The small molecule below binds the protein below.
Small molecule (SMILES): CC(=O)N[C@@H]1[C@@H](O)[C@H](O)[C@@H](CO)O[C@H]1O

Sequence of chain 1.A:
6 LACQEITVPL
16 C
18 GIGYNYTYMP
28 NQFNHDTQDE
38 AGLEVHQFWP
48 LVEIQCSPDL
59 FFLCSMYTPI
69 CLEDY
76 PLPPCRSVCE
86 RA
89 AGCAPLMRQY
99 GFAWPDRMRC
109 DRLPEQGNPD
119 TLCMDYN

Binding-site contacts:
Ligand atom C2 contacts residue ASN22 of chain 1.A at 2.5 Å.
Ligand atom C3 contacts residue ASN22 of chain 1.A at 3.8 Å.
Ligand atom C8 contacts residue GLY20 of chain 1.A at 3.7 Å.
Ligand atom C7 contacts residue ASN22 of chain 1.A at 3.6 Å.
Ligand atom C5 contacts residue ASN22 of chain 1.A at 3.7 Å.
Ligand atom C8 contacts residue TYR21 of chain 1.A at 4.5 Å (hydrophobic).
Ligand atom C4 contacts residue ASN22 of chain 1.A at 4.2 Å.
Ligand atom O7 contacts residue ASN22 of chain 1.A at 4.0 Å.
Ligand atom C1 contacts residue ASN22 of chain 1.A at 1.4 Å.
Ligand atom O5 contacts residue ASN22 of chain 1.A at 2.4 Å (h-bond).
Ligand atom N2 contacts residue ASN22 of chain 1.A at 2.8 Å (h-bond).